Sequence of chain 1.A:
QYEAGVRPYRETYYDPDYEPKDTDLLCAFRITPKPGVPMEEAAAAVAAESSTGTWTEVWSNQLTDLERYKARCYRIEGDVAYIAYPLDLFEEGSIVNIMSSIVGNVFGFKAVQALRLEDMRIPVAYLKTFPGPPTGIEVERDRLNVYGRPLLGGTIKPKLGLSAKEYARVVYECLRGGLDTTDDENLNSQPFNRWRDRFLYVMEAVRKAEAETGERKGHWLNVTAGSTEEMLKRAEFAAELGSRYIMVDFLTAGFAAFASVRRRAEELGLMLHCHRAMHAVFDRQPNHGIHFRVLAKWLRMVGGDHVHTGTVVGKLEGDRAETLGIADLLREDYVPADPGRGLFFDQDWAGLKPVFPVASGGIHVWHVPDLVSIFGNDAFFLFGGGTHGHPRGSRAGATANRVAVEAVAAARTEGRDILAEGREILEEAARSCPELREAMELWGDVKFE

Sequence of chain 2.D:
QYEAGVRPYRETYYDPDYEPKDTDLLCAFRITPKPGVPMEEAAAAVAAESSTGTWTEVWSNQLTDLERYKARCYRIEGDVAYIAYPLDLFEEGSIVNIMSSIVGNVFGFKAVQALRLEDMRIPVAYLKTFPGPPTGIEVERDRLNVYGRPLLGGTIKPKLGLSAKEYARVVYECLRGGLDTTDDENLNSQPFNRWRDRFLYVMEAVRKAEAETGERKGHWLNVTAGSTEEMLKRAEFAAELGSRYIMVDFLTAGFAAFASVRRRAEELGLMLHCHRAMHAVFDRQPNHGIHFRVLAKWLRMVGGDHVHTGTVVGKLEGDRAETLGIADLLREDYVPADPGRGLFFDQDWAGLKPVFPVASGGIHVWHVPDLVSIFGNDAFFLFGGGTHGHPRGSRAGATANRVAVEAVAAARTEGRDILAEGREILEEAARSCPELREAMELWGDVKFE

Binding-site contacts:
Ligand atom O6 contacts residue LYS161 of chain 2.D at 3.3 Å (salt-bridge).
Ligand atom O2 contacts residue KCX187 of chain 2.D at 3.2 Å (h-bond).
Ligand atom O2P contacts residue GLY390 of chain 2.D at 2.8 Å (h-bond).
Ligand atom O4P contacts residue ARG281 of chain 2.D at 3.0 Å (salt-bridge).
Ligand atom O6P contacts residue SER365 of chain 2.D at 3.3 Å (h-bond).
Ligand atom O4 contacts residue GLY366 of chain 2.D at 3.1 Å.
Ligand atom C contacts residue LYS161 of chain 2.D at 3.5 Å.
Ligand atom O6 contacts residue MG1 of chain 2.P at 2.0 Å.
Ligand atom O3 contacts residue MG1 of chain 2.P at 2.3 Å.
Ligand atom O3P contacts residue GLY389 of chain 2.D at 3.0 Å (h-bond).
Ligand atom C2 contacts residue MG1 of chain 2.P at 2.8 Å.
Ligand atom O3 contacts residue GLU190 of chain 2.D at 3.0 Å (salt-bridge).
Ligand atom O3 contacts residue KCX187 of chain 2.D at 2.6 Å (h-bond).
Ligand atom C contacts residue ASN109 of chain 1.A at 3.4 Å.
Ligand atom O6P contacts residue HIS313 of chain 2.D at 2.7 Å (h-bond).
Ligand atom C contacts residue MG1 of chain 2.P at 2.8 Å.
Ligand atom O1P contacts residue TRP59 of chain 1.A at 3.4 Å.
Ligand atom O3 contacts residue HIS280 of chain 2.D at 3.0 Å (h-bond).
Ligand atom O7 contacts residue GLU53 of chain 1.A at 3.5 Å (salt-bridge).
Ligand atom C3 contacts residue KCX187 of chain 2.D at 3.1 Å.
Ligand atom C3 contacts residue MG1 of chain 2.P at 3.0 Å.
Ligand atom O2P contacts residue THR58 of chain 1.A at 2.7 Å (h-bond).
Ligand atom O1 contacts residue LYS161 of chain 2.D at 3.1 Å (salt-bridge).
Ligand atom O5P contacts residue ARG281 of chain 2.D at 2.7 Å (salt-bridge).
Ligand atom O6 contacts residue ASN109 of chain 1.A at 3.0 Å (h-bond).
Ligand atom O2 contacts residue MG1 of chain 2.P at 2.2 Å.
Ligand atom O6 contacts residue GLU190 of chain 2.D at 3.1 Å (salt-bridge).
Ligand atom O2 contacts residue LYS161 of chain 2.D at 3.0 Å (salt-bridge).
Ligand atom O5 contacts residue LEU321 of chain 2.D at 3.4 Å.
Ligand atom O2P contacts residue LYS161 of chain 2.D at 3.4 Å.
Ligand atom O6 contacts residue LYS163 of chain 2.D at 2.8 Å (salt-bridge).
Ligand atom O2 contacts residue ASP189 of chain 2.D at 3.4 Å (salt-bridge).
Ligand atom O7 contacts residue LYS320 of chain 2.D at 3.1 Å (salt-bridge).
Ligand atom O1P contacts residue GLY366 of chain 2.D at 3.5 Å.
Ligand atom O2 contacts residue THR159 of chain 2.D at 2.9 Å (h-bond).
Ligand atom O1P contacts residue GLY367 of chain 2.D at 2.9 Å (h-bond).
Ligand atom O3 contacts residue ASN109 of chain 1.A at 3.5 Å (h-bond).
Ligand atom O4 contacts residue SER365 of chain 2.D at 3.0 Å (h-bond).
Ligand atom O1P contacts residue LYS320 of chain 2.D at 2.8 Å (salt-bridge).
Ligand atom O6 contacts residue ASP189 of chain 2.D at 2.9 Å (salt-bridge).

This protein binds this small molecule.
Small molecule (SMILES): O=C(O)[C@@](O)(COP(=O)(O)O)[C@H](O)[C@H](O)COP(=O)(O)O